Binding-site contacts:
Ligand atom O01 contacts residue PHE273 of chain 1.B at 4.3 Å.
Ligand atom C03 contacts residue ALA272 of chain 1.B at 3.6 Å (hydrophobic).
Ligand atom O01 contacts residue MET193 of chain 1.B at 3.5 Å (h-bond).
Ligand atom C06 contacts residue THR85 of chain 1.B at 3.2 Å.
Ligand atom C05 contacts residue THR85 of chain 1.B at 4.2 Å.
Ligand atom C06 contacts residue LEU31 of chain 1.B at 4.3 Å (hydrophobic).
Ligand atom C03 contacts residue MET34 of chain 1.B at 4.2 Å (hydrophobic).
Ligand atom O02 contacts residue HIS86 of chain 1.B at 4.0 Å.
Ligand atom C03 contacts residue LEU31 of chain 1.B at 4.4 Å (hydrophobic).
Ligand atom C02 contacts residue PHE273 of chain 1.B at 4.2 Å (hydrophobic).
Ligand atom C05 contacts residue LEU31 of chain 1.B at 4.4 Å (hydrophobic).
Ligand atom C01 contacts residue THR85 of chain 1.B at 3.9 Å.
Ligand atom C06 contacts residue ALA272 of chain 1.B at 4.4 Å (hydrophobic).
Ligand atom O01 contacts residue HIS268 of chain 1.B at 4.3 Å.
Ligand atom C04 contacts residue LEU31 of chain 1.B at 3.7 Å (hydrophobic).
Ligand atom C03 contacts residue PHE273 of chain 1.B at 3.7 Å (hydrophobic).
Ligand atom O02 contacts residue ASP143 of chain 1.B at 3.7 Å.
Ligand atom C01 contacts residue ALA272 of chain 1.B at 4.1 Å (hydrophobic).
Ligand atom O01 contacts residue VAL269 of chain 1.B at 4.1 Å.
Ligand atom C05 contacts residue HIS86 of chain 1.B at 4.0 Å.
Ligand atom C02 contacts residue ALA272 of chain 1.B at 4.2 Å (hydrophobic).
Ligand atom C05 contacts residue ALA272 of chain 1.B at 3.7 Å (hydrophobic).
Ligand atom C07 contacts residue VAL269 of chain 1.B at 4.5 Å (hydrophobic).
Ligand atom C07 contacts residue ALA272 of chain 1.B at 4.2 Å (hydrophobic).
Ligand atom O02 contacts residue VAL269 of chain 1.B at 4.2 Å.
Ligand atom C04 contacts residue ALA272 of chain 1.B at 4.0 Å (hydrophobic).
Ligand atom C02 contacts residue MET34 of chain 1.B at 4.0 Å (hydrophobic).
Ligand atom C06 contacts residue HIS86 of chain 1.B at 4.5 Å.
Ligand atom O01 contacts residue ALA272 of chain 1.B at 4.4 Å.

This protein binds this small molecule.
Small molecule (SMILES): O=C(O)C1CCCCC1

Sequence of chain 1.B:
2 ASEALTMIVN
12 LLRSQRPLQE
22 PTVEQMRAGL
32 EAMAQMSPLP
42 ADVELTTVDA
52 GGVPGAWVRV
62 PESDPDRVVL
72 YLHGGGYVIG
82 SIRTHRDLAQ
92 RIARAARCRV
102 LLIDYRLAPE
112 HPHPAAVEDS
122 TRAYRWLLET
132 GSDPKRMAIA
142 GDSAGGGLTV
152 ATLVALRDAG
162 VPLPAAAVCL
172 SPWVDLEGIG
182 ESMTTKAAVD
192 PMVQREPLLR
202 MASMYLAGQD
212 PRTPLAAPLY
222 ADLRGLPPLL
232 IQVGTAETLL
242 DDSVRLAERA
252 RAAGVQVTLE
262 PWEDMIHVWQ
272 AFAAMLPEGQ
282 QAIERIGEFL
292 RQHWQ